Binding-site contacts:
Ligand atom C43 contacts residue ALA45 of chain 1.A at 3.4 Å (hydrophobic).
Ligand atom C13 contacts residue PHE86 of chain 1.A at 3.7 Å (hydrophobic).
Ligand atom C13 contacts residue ALA45 of chain 1.A at 3.8 Å (hydrophobic).
Ligand atom C5 contacts residue CYS205 of chain 1.A at 3.8 Å (hydrophobic).
Ligand atom C51 contacts residue PHE86 of chain 1.A at 3.7 Å (hydrophobic).
Ligand atom C2 contacts residue ILE41 of chain 1.A at 3.5 Å (hydrophobic).
Ligand atom C51 contacts residue ALA100 of chain 1.A at 3.9 Å (hydrophobic).
Ligand atom C39 contacts residue PHE212 of chain 1.A at 3.9 Å (hydrophobic).
Ligand atom O52 contacts residue LEU99 of chain 1.A at 3.4 Å.
Ligand atom C6 contacts residue ILE41 of chain 1.A at 3.9 Å (hydrophobic).
Ligand atom O53 contacts residue PHE86 of chain 1.A at 3.6 Å.
Ligand atom O52 contacts residue ALA44 of chain 1.A at 3.3 Å.
Ligand atom C9 contacts residue ILE41 of chain 1.A at 3.3 Å (hydrophobic).
Ligand atom C13 contacts residue LEU82 of chain 1.A at 3.5 Å (hydrophobic).
Ligand atom C11 contacts residue PHE86 of chain 1.A at 3.4 Å (hydrophobic).
Ligand atom O53 contacts residue ARG89 of chain 1.A at 3.1 Å (salt-bridge).
Ligand atom C10 contacts residue ILE41 of chain 1.A at 3.9 Å (hydrophobic).
Ligand atom C3 contacts residue ILE41 of chain 1.A at 3.5 Å (hydrophobic).
Ligand atom C20 contacts residue ILE118 of chain 1.A at 3.6 Å (hydrophobic).
Ligand atom C12 contacts residue PHE86 of chain 1.A at 3.6 Å (hydrophobic).
Ligand atom C31 contacts residue PHE119 of chain 1.A at 3.9 Å (hydrophobic).
Ligand atom C4 contacts residue ILE41 of chain 1.A at 3.7 Å (hydrophobic).
Ligand atom C47 contacts residue PHE86 of chain 1.A at 3.8 Å (hydrophobic).
Ligand atom C9 contacts residue PHE86 of chain 1.A at 3.4 Å (hydrophobic).
Ligand atom C27 contacts residue VAL122 of chain 1.A at 3.7 Å (hydrophobic).
Ligand atom C10 contacts residue PHE86 of chain 1.A at 3.4 Å (hydrophobic).
Ligand atom C6 contacts residue CYS205 of chain 1.A at 3.9 Å (hydrophobic).
Ligand atom C12 contacts residue LEU82 of chain 1.A at 3.7 Å (hydrophobic).
Ligand atom O52 contacts residue ALA100 of chain 1.A at 3.0 Å (h-bond).
Ligand atom C4 contacts residue CYS205 of chain 1.A at 3.8 Å (hydrophobic).
Ligand atom C48 contacts residue CYS205 of chain 1.A at 3.9 Å (hydrophobic).
Ligand atom C14 contacts residue PHE86 of chain 1.A at 3.4 Å (hydrophobic).
Ligand atom C1 contacts residue ILE41 of chain 1.A at 3.7 Å (hydrophobic).
Ligand atom C12 contacts residue ALA45 of chain 1.A at 3.8 Å (hydrophobic).
Ligand atom O52 contacts residue ARG89 of chain 1.A at 3.4 Å (salt-bridge).
Ligand atom C35 contacts residue HIS208 of chain 1.A at 3.8 Å.
Ligand atom C51 contacts residue ARG89 of chain 1.A at 3.6 Å.
Ligand atom C5 contacts residue ILE41 of chain 1.A at 3.9 Å (hydrophobic).
Ligand atom C3 contacts residue CYS205 of chain 1.A at 3.8 Å (hydrophobic).
Ligand atom O53 contacts residue GLN48 of chain 1.A at 3.4 Å.

Sequence of chain 1.A:
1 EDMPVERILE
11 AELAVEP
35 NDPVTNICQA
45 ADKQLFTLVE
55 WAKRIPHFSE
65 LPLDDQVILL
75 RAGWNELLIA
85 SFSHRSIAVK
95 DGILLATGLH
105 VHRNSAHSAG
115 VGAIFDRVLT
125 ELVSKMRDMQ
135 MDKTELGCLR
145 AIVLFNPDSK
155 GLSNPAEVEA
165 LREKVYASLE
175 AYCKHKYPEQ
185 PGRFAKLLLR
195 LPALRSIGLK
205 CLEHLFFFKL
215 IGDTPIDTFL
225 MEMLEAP

This small molecule binds to this protein.
Small molecule (SMILES): C=C(c1ccc(C(=O)O)cc1)c1cc2c(cc1C)C(C)(C)CCC2(C)C